Sequence of chain 1.A:
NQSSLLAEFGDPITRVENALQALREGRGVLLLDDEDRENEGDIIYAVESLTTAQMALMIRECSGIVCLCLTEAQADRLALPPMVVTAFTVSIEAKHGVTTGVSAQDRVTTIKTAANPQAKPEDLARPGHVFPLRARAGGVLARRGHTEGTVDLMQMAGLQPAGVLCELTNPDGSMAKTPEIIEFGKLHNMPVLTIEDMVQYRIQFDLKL

Binding-site contacts:
Ligand atom P9 contacts residue GLU39 of chain 2.A at 3.8 Å.
Ligand atom O12 contacts residue GLY153 of chain 2.A at 3.5 Å.
Ligand atom O11 contacts residue THR94 of chain 2.A at 3.6 Å.
Ligand atom C7 contacts residue MN1 of chain 2.C at 2.3 Å.
Ligand atom C5 contacts residue THR94 of chain 2.A at 3.4 Å.
Ligand atom O10 contacts residue ARG38 of chain 2.A at 3.0 Å (salt-bridge).
Ligand atom C6 contacts residue MN1 of chain 2.C at 3.0 Å.
Ligand atom C2 contacts residue CYS68 of chain 2.A at 3.5 Å (hydrophobic).
Ligand atom O10 contacts residue GLU39 of chain 2.A at 3.0 Å (salt-bridge).
Ligand atom C2 contacts residue GLU175 of chain 2.A at 3.6 Å.
Ligand atom O1 contacts residue HIS137 of chain 1.A at 2.7 Å (h-bond).
Ligand atom P9 contacts residue ARG38 of chain 2.A at 3.7 Å.
Ligand atom O1 contacts residue GLU175 of chain 2.A at 3.5 Å (salt-bridge).
Ligand atom O12 contacts residue HIS154 of chain 2.A at 3.2 Å (h-bond).
Ligand atom O10 contacts residue HIS154 of chain 2.A at 2.8 Å (h-bond).
Ligand atom O11 contacts residue ARG38 of chain 2.A at 3.1 Å (salt-bridge).
Ligand atom C7 contacts residue HIS154 of chain 2.A at 3.6 Å.
Ligand atom O13 contacts residue THR94 of chain 2.A at 3.2 Å (h-bond).
Ligand atom O13 contacts residue MN1 of chain 2.C at 3.7 Å.
Ligand atom O12 contacts residue THR155 of chain 2.A at 2.8 Å (h-bond).
Ligand atom O10 contacts residue GLY153 of chain 2.A at 3.6 Å.
Ligand atom O4 contacts residue GLU175 of chain 2.A at 3.7 Å.
Ligand atom O11 contacts residue GLU39 of chain 2.A at 3.7 Å.
Ligand atom O13 contacts residue GLU39 of chain 2.A at 3.2 Å (salt-bridge).
Ligand atom O12 contacts residue ARG151 of chain 2.A at 2.8 Å (salt-bridge).
Ligand atom O1 contacts residue CYS68 of chain 2.A at 3.7 Å.
Ligand atom C2 contacts residue HIS137 of chain 1.A at 3.6 Å.
Ligand atom O8 contacts residue MN1 of chain 2.C at 3.2 Å.
Ligand atom P9 contacts residue HIS154 of chain 2.A at 3.6 Å.
Ligand atom O14 contacts residue GLU175 of chain 2.A at 3.0 Å (salt-bridge).
Ligand atom O4 contacts residue HIS137 of chain 1.A at 2.5 Å (h-bond).
Ligand atom C3 contacts residue GLU175 of chain 2.A at 3.7 Å.
Ligand atom C3 contacts residue HIS137 of chain 1.A at 3.4 Å.
Ligand atom P9 contacts residue MN1 of chain 2.C at 3.4 Å.
Ligand atom O1 contacts residue PHE96 of chain 2.A at 3.1 Å.
Ligand atom C2 contacts residue PHE96 of chain 2.A at 3.5 Å (hydrophobic).
Ligand atom O11 contacts residue ARG151 of chain 2.A at 3.1 Å (salt-bridge).
Ligand atom O8 contacts residue THR155 of chain 2.A at 3.6 Å (h-bond).
Ligand atom O10 contacts residue MN1 of chain 2.C at 2.8 Å.
Ligand atom O14 contacts residue MN1 of chain 2.C at 2.8 Å.

Sequence of chain 2.A:
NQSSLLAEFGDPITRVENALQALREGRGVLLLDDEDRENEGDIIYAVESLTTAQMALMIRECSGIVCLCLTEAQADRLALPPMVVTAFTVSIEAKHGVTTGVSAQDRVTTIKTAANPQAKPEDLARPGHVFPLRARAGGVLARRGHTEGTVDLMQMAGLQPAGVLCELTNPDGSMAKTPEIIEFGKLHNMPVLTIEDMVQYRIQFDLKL

The protein below binds the small molecule below.
Small molecule (SMILES): O=C(CO)[C@@H](O)[C@H](O)COP(=O)(O)O